The protein below binds the small molecule below.
Small molecule (SMILES): CC(=O)N[C@@H]1[C@@H](O)[C@H](O)[C@@H](CO)O[C@H]1O

Sequence of chain 1.B:
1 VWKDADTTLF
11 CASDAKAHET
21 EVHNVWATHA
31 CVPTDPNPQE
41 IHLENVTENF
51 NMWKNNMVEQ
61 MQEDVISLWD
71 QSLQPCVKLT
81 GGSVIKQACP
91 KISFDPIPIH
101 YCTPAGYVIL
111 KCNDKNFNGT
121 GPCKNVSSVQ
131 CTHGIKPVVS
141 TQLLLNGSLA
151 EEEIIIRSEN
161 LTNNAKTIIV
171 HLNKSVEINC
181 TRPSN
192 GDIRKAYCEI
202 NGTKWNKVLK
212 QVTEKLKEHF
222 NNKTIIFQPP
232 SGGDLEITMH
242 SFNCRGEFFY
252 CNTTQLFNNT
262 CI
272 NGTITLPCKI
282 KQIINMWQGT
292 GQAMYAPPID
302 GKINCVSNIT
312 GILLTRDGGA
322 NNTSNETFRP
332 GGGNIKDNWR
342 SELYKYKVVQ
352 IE

Binding-site contacts:
Ligand atom O5 contacts residue ASN223 of chain 1.B at 2.4 Å (h-bond).
Ligand atom O7 contacts residue ASN223 of chain 1.B at 4.5 Å.
Ligand atom C2 contacts residue ASN223 of chain 1.B at 2.6 Å.
Ligand atom C3 contacts residue ASN223 of chain 1.B at 3.9 Å.
Ligand atom C8 contacts residue ASN222 of chain 1.B at 3.9 Å.
Ligand atom C5 contacts residue ASN223 of chain 1.B at 3.5 Å.
Ligand atom C8 contacts residue ASN223 of chain 1.B at 3.9 Å.
Ligand atom O7 contacts residue GLU219 of chain 1.B at 3.9 Å.
Ligand atom C4 contacts residue ASN223 of chain 1.B at 4.3 Å.
Ligand atom C7 contacts residue ASN222 of chain 1.B at 4.1 Å.
Ligand atom O7 contacts residue ASN222 of chain 1.B at 3.7 Å.
Ligand atom C6 contacts residue ASN223 of chain 1.B at 4.3 Å.
Ligand atom C1 contacts residue ASN223 of chain 1.B at 1.4 Å.
Ligand atom O6 contacts residue ASN223 of chain 1.B at 3.9 Å.
Ligand atom N2 contacts residue ASN223 of chain 1.B at 3.0 Å (h-bond).
Ligand atom C7 contacts residue ASN223 of chain 1.B at 3.6 Å.